Binding-site contacts:
Ligand atom C8 contacts residue SER238 of chain 1.C at 4.1 Å.
Ligand atom C8 contacts residue ASN198 of chain 1.C at 4.3 Å.
Ligand atom C1 contacts residue THR200 of chain 1.C at 4.4 Å.
Ligand atom C3 contacts residue THR200 of chain 1.C at 4.1 Å.
Ligand atom C1 contacts residue ASN198 of chain 1.C at 1.4 Å.
Ligand atom O7 contacts residue ASN198 of chain 1.C at 3.3 Å (h-bond).
Ligand atom C3 contacts residue ASN198 of chain 1.C at 3.7 Å.
Ligand atom C4 contacts residue ASN198 of chain 1.C at 4.2 Å.
Ligand atom O5 contacts residue ASN198 of chain 1.C at 2.4 Å (h-bond).
Ligand atom C2 contacts residue THR200 of chain 1.C at 4.2 Å.
Ligand atom C2 contacts residue ASN198 of chain 1.C at 2.4 Å.
Ligand atom C7 contacts residue ASN198 of chain 1.C at 3.2 Å.
Ligand atom N2 contacts residue THR200 of chain 1.C at 3.6 Å (h-bond).
Ligand atom N2 contacts residue ASN198 of chain 1.C at 2.8 Å (h-bond).
Ligand atom C5 contacts residue ASN198 of chain 1.C at 3.7 Å.

Sequence of chain 1.C:
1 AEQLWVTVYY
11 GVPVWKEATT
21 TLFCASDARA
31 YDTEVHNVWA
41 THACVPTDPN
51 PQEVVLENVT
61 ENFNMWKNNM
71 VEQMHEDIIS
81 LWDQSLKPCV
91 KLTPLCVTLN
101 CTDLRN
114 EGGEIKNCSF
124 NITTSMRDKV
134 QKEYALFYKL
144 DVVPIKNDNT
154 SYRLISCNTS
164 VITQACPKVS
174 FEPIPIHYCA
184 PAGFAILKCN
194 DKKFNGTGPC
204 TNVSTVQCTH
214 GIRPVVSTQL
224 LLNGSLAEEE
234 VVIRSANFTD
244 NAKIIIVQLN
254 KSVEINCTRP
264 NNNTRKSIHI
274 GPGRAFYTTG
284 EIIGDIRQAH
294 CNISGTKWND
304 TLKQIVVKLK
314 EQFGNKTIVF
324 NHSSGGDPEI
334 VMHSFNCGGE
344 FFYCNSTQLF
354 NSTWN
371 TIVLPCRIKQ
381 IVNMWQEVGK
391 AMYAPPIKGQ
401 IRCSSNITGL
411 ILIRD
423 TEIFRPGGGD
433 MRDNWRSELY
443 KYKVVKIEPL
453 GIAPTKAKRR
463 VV

The protein below binds the small molecule below.
Small molecule (SMILES): CC(=O)N[C@@H]1[C@@H](O)[C@H](O)[C@@H](CO)O[C@H]1O